Sequence of chain 2.F:
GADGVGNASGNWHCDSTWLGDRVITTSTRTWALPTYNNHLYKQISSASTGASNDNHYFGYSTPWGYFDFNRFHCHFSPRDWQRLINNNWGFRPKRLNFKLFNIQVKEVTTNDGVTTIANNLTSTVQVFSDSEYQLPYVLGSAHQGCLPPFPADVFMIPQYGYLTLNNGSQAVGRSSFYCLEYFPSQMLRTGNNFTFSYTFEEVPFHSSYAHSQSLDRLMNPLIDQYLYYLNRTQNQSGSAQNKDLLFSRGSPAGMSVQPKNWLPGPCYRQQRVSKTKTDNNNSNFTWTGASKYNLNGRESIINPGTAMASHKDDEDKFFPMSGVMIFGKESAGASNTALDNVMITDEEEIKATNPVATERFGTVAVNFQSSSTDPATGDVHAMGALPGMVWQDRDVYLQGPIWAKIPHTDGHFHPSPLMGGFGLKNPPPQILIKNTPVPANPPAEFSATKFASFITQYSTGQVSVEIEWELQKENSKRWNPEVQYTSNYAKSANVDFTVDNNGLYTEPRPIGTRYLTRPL

Binding-site contacts:
Ligand atom N7 contacts residue HIS630 of chain 2.F at 3.7 Å.
Ligand atom N6 contacts residue PHE638 of chain 2.F at 3.7 Å.
Ligand atom N3 contacts residue PRO631 of chain 2.F at 4.1 Å.
Ligand atom C4 contacts residue PRO631 of chain 2.F at 4.2 Å (hydrophobic).
Ligand atom N9 contacts residue PRO631 of chain 2.F at 3.9 Å.
Ligand atom C2 contacts residue ILE622 of chain 2.F at 4.3 Å (hydrophobic).
Ligand atom C6 contacts residue SER632 of chain 2.F at 4.0 Å.
Ligand atom C5 contacts residue SER632 of chain 2.F at 3.9 Å.
Ligand atom C2 contacts residue PRO631 of chain 2.F at 4.2 Å (hydrophobic).
Ligand atom C6 contacts residue GLY639 of chain 2.F at 3.7 Å.
Ligand atom N1 contacts residue PRO631 of chain 2.F at 4.2 Å.
Ligand atom N3 contacts residue GLY639 of chain 2.F at 4.2 Å.
Ligand atom N6 contacts residue PRO633 of chain 2.F at 4.4 Å.
Ligand atom N6 contacts residue GLY637 of chain 2.F at 3.4 Å (h-bond).
Ligand atom C8 contacts residue HIS630 of chain 2.F at 3.3 Å.
Ligand atom C5 contacts residue PRO420 of chain 2.F at 4.5 Å (hydrophobic).
Ligand atom N1 contacts residue PHE638 of chain 2.F at 4.1 Å.
Ligand atom C6 contacts residue PRO631 of chain 2.F at 4.3 Å (hydrophobic).
Ligand atom C5 contacts residue PRO631 of chain 2.F at 4.4 Å (hydrophobic).
Ligand atom N9 contacts residue HIS630 of chain 2.F at 4.4 Å.
Ligand atom C2 contacts residue GLY639 of chain 2.F at 2.9 Å.
Ligand atom N1 contacts residue GLY639 of chain 2.F at 3.0 Å (h-bond).
Ligand atom N7 contacts residue SER632 of chain 2.F at 3.7 Å.
Ligand atom N6 contacts residue SER632 of chain 2.F at 3.6 Å.
Ligand atom N7 contacts residue ASP609 of chain 2.F at 4.0 Å.
Ligand atom N6 contacts residue GLY639 of chain 2.F at 3.5 Å (h-bond).

The small molecule below binds the protein below.
Small molecule (SMILES): Nc1ncnc2[nH]cnc12